A protein and the small-molecule ligand that binds it are described below.
Small molecule (SMILES): CC(=O)N[C@@H]1[C@@H](O)[C@H](O)[C@@H](CO)O[C@H]1O

Sequence of chain 2.A:
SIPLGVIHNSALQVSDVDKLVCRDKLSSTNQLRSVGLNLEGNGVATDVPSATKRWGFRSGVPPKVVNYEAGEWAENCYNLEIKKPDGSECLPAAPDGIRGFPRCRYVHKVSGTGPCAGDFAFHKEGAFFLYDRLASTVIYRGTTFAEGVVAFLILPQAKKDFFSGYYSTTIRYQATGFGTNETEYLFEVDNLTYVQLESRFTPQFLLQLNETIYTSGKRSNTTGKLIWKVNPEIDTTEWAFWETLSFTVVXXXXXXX

Binding-site contacts:
Ligand atom C6 contacts residue GLU231 of chain 2.A at 4.4 Å.
Ligand atom O5 contacts residue ASN230 of chain 2.A at 2.4 Å (h-bond).
Ligand atom O7 contacts residue THR189 of chain 2.A at 4.2 Å.
Ligand atom C4 contacts residue ASN230 of chain 2.A at 4.2 Å.
Ligand atom O5 contacts residue GLU231 of chain 2.A at 4.3 Å.
Ligand atom C3 contacts residue ASN230 of chain 2.A at 3.7 Å.
Ligand atom N2 contacts residue ASN230 of chain 2.A at 2.8 Å (h-bond).
Ligand atom C8 contacts residue LEU227 of chain 2.A at 3.8 Å (hydrophobic).
Ligand atom C1 contacts residue ASN230 of chain 2.A at 1.4 Å.
Ligand atom C1 contacts residue TYR234 of chain 2.A at 3.6 Å (hydrophobic).
Ligand atom O7 contacts residue ASN230 of chain 2.A at 4.2 Å.
Ligand atom C7 contacts residue ASN230 of chain 2.A at 3.7 Å.
Ligand atom C2 contacts residue ASN230 of chain 2.A at 2.4 Å.
Ligand atom O6 contacts residue GLU231 of chain 2.A at 3.2 Å (salt-bridge).
Ligand atom C7 contacts residue LEU227 of chain 2.A at 3.9 Å (hydrophobic).
Ligand atom O5 contacts residue TYR234 of chain 2.A at 3.4 Å.
Ligand atom C5 contacts residue ASN230 of chain 2.A at 3.6 Å.
Ligand atom C5 contacts residue TYR234 of chain 2.A at 3.8 Å (hydrophobic).
Ligand atom C8 contacts residue THR190 of chain 2.A at 3.5 Å.
Ligand atom O7 contacts residue LEU227 of chain 2.A at 3.6 Å.
Ligand atom C6 contacts residue TYR234 of chain 2.A at 3.9 Å (hydrophobic).